Binding-site contacts:
Ligand atom O7 contacts residue ASN138 of chain 1.K at 4.4 Å.
Ligand atom N2 contacts residue ASN138 of chain 1.K at 2.9 Å (h-bond).
Ligand atom C5 contacts residue ASN138 of chain 1.K at 3.8 Å.
Ligand atom C3 contacts residue ASN138 of chain 1.K at 3.9 Å.
Ligand atom C7 contacts residue ASN138 of chain 1.K at 3.9 Å.
Ligand atom C1 contacts residue ASN138 of chain 1.K at 1.5 Å.
Ligand atom C4 contacts residue ASN138 of chain 1.K at 4.4 Å.
Ligand atom O5 contacts residue ASN138 of chain 1.K at 2.5 Å (h-bond).
Ligand atom C2 contacts residue ASN138 of chain 1.K at 2.5 Å.

Sequence of chain 1.K:
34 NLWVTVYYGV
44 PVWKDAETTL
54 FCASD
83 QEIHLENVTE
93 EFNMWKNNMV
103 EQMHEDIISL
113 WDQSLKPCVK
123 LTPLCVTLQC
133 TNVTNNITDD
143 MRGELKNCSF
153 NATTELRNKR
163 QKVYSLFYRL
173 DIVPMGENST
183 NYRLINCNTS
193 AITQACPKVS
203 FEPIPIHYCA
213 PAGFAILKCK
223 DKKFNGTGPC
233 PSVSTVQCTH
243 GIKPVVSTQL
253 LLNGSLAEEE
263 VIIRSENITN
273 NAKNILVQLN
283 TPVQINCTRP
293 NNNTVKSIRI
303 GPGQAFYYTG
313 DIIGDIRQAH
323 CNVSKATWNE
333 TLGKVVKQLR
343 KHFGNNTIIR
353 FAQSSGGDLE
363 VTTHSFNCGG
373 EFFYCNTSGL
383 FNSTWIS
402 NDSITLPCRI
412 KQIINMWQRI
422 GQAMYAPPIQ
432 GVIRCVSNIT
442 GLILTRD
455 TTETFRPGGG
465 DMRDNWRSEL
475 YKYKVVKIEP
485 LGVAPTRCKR

The small molecule below binds the protein below.
Small molecule (SMILES): CC(=O)N[C@@H]1[C@@H](O)[C@H](O)[C@@H](CO)O[C@H]1O